Sequence of chain 1.A:
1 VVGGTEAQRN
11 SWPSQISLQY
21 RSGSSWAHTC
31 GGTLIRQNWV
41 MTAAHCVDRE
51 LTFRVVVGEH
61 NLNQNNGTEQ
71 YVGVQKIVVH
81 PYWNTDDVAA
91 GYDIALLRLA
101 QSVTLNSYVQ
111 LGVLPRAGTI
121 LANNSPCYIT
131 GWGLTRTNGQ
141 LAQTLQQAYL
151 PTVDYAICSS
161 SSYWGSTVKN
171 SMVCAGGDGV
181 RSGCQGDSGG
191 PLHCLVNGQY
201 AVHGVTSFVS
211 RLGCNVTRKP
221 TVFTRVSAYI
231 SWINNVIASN

The small molecule below binds the protein below.
Small molecule (SMILES): CC[C@H](C=O)[C@@H](CNS(=O)(=O)c1ccc(C)cc1)C(=O)O

Binding-site contacts:
Ligand atom CJ contacts residue ARG49 of chain 1.A at 4.1 Å.
Ligand atom N contacts residue SER188 of chain 1.A at 2.8 Å (h-bond).
Ligand atom CD contacts residue GLN185 of chain 1.A at 4.0 Å.
Ligand atom CB contacts residue GLN185 of chain 1.A at 4.1 Å.
Ligand atom CE contacts residue SER188 of chain 1.A at 3.7 Å.
Ligand atom N contacts residue HIS45 of chain 1.A at 4.1 Å.
Ligand atom CD contacts residue CYS184 of chain 1.A at 3.7 Å (hydrophobic).
Ligand atom OC contacts residue GLN185 of chain 1.A at 3.3 Å.
Ligand atom CC contacts residue GLN185 of chain 1.A at 3.6 Å.
Ligand atom CK contacts residue HIS45 of chain 1.A at 4.1 Å.
Ligand atom CD contacts residue SER188 of chain 1.A at 3.7 Å.
Ligand atom CE contacts residue VAL209 of chain 1.A at 3.8 Å (hydrophobic).
Ligand atom CA contacts residue SER207 of chain 1.A at 3.8 Å.
Ligand atom OA contacts residue GLN185 of chain 1.A at 2.8 Å (h-bond).
Ligand atom CC contacts residue VAL209 of chain 1.A at 4.1 Å (hydrophobic).
Ligand atom OB contacts residue SER207 of chain 1.A at 4.0 Å.
Ligand atom OC contacts residue GLY186 of chain 1.A at 3.7 Å.
Ligand atom CD contacts residue VAL209 of chain 1.A at 3.8 Å (hydrophobic).
Ligand atom CG1 contacts residue ARG49 of chain 1.A at 3.8 Å.
Ligand atom O contacts residue ASP187 of chain 1.A at 3.6 Å (salt-bridge).
Ligand atom CB contacts residue SER188 of chain 1.A at 3.5 Å.
Ligand atom O contacts residue SER188 of chain 1.A at 2.2 Å (h-bond).
Ligand atom OD contacts residue THR29 of chain 1.A at 3.9 Å.
Ligand atom C contacts residue SER188 of chain 1.A at 1.5 Å.
Ligand atom CK contacts residue SER188 of chain 1.A at 3.4 Å.
Ligand atom O contacts residue GLN185 of chain 1.A at 3.5 Å.
Ligand atom OD contacts residue SER188 of chain 1.A at 3.9 Å.
Ligand atom CA contacts residue PHE208 of chain 1.A at 4.1 Å (hydrophobic).
Ligand atom CA contacts residue SER188 of chain 1.A at 2.6 Å.
Ligand atom CE contacts residue CYS184 of chain 1.A at 3.5 Å (hydrophobic).
Ligand atom CH2 contacts residue HIS45 of chain 1.A at 3.8 Å.
Ligand atom O contacts residue CYS184 of chain 1.A at 3.4 Å (h-bond).
Ligand atom CG2 contacts residue HIS45 of chain 1.A at 3.8 Å.
Ligand atom CE contacts residue THR206 of chain 1.A at 3.6 Å.
Ligand atom CH1 contacts residue ARG49 of chain 1.A at 3.4 Å.
Ligand atom O contacts residue GLY186 of chain 1.A at 3.0 Å (h-bond).
Ligand atom OD contacts residue CYS30 of chain 1.A at 3.6 Å.
Ligand atom OB contacts residue PHE208 of chain 1.A at 3.2 Å.
Ligand atom S contacts residue SER188 of chain 1.A at 4.0 Å.
Ligand atom OB contacts residue VAL209 of chain 1.A at 3.2 Å (h-bond).